Binding-site contacts:
Ligand atom C13 contacts residue TYR370 of chain 1.A at 3.0 Å (hydrophobic).
Ligand atom C24 contacts residue ARG1213 of chain 1.A at 3.3 Å.
Ligand atom C11 contacts residue ASN430 of chain 1.A at 3.5 Å.
Ligand atom C12 contacts residue ASN430 of chain 1.A at 3.7 Å.
Ligand atom O3 contacts residue ARG1263 of chain 1.A at 2.8 Å (salt-bridge).
Ligand atom C12 contacts residue LEU584 of chain 1.A at 3.4 Å (hydrophobic).
Ligand atom C15 contacts residue LEU584 of chain 1.A at 3.9 Å (hydrophobic).
Ligand atom C5 contacts residue ASN430 of chain 1.A at 3.5 Å.
Ligand atom C9 contacts residue ARG304 of chain 1.A at 4.0 Å.
Ligand atom C23 contacts residue ARG1213 of chain 1.A at 3.6 Å.
Ligand atom C9 contacts residue ASN430 of chain 1.A at 4.1 Å.
Ligand atom C19 contacts residue ILE374 of chain 1.A at 3.8 Å (hydrophobic).
Ligand atom C26 contacts residue TRP423 of chain 1.A at 3.8 Å (hydrophobic).
Ligand atom C16 contacts residue ASN430 of chain 1.A at 3.9 Å.
Ligand atom C20 contacts residue TYR370 of chain 1.A at 3.7 Å (hydrophobic).
Ligand atom C16 contacts residue LEU427 of chain 1.A at 3.9 Å (hydrophobic).
Ligand atom C21 contacts residue ILE374 of chain 1.A at 3.6 Å (hydrophobic).
Ligand atom C11 contacts residue LEU584 of chain 1.A at 4.0 Å (hydrophobic).
Ligand atom C12 contacts residue MET434 of chain 1.A at 3.3 Å (hydrophobic).
Ligand atom C2 contacts residue TRP1260 of chain 1.A at 3.8 Å (hydrophobic).
Ligand atom C14 contacts residue THR587 of chain 1.A at 3.8 Å.
Ligand atom O1 contacts residue ILE374 of chain 1.A at 3.5 Å.
Ligand atom O contacts residue ASN430 of chain 1.A at 2.9 Å (h-bond).
Ligand atom C26 contacts residue TYR1205 of chain 1.A at 3.4 Å (hydrophobic).
Ligand atom C22 contacts residue ARG1213 of chain 1.A at 3.5 Å.
Ligand atom C17 contacts residue PHE426 of chain 1.A at 3.9 Å (hydrophobic).
Ligand atom C15 contacts residue VAL588 of chain 1.A at 4.0 Å (hydrophobic).
Ligand atom O2 contacts residue ARG1213 of chain 1.A at 2.5 Å (salt-bridge).
Ligand atom O2 contacts residue ARG1263 of chain 1.A at 3.5 Å (salt-bridge).
Ligand atom C7 contacts residue ASN430 of chain 1.A at 4.0 Å.
Ligand atom C12 contacts residue ARG304 of chain 1.A at 3.9 Å.
Ligand atom C9 contacts residue TYR370 of chain 1.A at 3.2 Å (hydrophobic).
Ligand atom O contacts residue LEU427 of chain 1.A at 3.8 Å.
Ligand atom C16 contacts residue TYR370 of chain 1.A at 4.1 Å (hydrophobic).
Ligand atom C25 contacts residue TRP423 of chain 1.A at 3.4 Å (hydrophobic).
Ligand atom C8 contacts residue LEU584 of chain 1.A at 4.0 Å (hydrophobic).
Ligand atom C1 contacts residue TRP423 of chain 1.A at 4.0 Å (hydrophobic).
Ligand atom C24 contacts residue ARG1263 of chain 1.A at 3.4 Å.
Ligand atom O2 contacts residue ASN1212 of chain 1.A at 3.6 Å.
Ligand atom C17 contacts residue TYR370 of chain 1.A at 3.8 Å (hydrophobic).

This protein binds this small molecule.
Small molecule (SMILES): CCOc1cc(CC(=O)N[C@@H](CC(C)C)c2ccccc2N2CCCCC2)ccc1C(=O)O

Sequence of chain 1.A:
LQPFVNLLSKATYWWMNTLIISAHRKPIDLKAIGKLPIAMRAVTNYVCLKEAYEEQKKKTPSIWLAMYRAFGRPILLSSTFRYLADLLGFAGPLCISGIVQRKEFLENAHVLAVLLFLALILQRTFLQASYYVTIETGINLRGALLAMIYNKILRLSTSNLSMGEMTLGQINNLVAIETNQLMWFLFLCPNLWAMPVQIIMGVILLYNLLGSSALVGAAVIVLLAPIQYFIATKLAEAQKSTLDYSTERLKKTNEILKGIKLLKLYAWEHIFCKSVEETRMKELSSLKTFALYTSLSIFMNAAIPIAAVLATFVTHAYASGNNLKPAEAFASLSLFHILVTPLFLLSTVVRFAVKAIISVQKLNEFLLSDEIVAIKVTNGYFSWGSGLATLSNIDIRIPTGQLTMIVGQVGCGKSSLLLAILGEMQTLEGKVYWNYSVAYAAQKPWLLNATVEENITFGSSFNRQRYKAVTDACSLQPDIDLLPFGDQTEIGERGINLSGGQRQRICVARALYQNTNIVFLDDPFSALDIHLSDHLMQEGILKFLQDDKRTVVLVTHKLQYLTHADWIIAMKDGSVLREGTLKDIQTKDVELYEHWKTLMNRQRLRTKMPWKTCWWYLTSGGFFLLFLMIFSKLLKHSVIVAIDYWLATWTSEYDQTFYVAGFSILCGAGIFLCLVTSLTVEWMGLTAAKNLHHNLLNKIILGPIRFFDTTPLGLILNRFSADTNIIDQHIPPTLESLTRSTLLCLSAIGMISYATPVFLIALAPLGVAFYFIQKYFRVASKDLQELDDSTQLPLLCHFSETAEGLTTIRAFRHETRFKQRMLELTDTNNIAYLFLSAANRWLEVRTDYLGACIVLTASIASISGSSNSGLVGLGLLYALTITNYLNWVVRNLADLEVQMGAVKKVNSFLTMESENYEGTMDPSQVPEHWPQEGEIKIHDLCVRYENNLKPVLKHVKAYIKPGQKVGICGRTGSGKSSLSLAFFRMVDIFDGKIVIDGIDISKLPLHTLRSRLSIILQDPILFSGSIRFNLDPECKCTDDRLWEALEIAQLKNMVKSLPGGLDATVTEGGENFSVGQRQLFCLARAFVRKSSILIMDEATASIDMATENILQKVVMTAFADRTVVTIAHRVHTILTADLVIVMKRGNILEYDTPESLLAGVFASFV